Binding-site contacts:
Ligand atom C4 contacts residue ILE40 of chain 3.B at 3.8 Å (hydrophobic).
Ligand atom O2' contacts residue GLY108 of chain 3.B at 2.6 Å (h-bond).
Ligand atom C8 contacts residue ARG110 of chain 3.B at 3.2 Å.
Ligand atom O1B contacts residue HIS37 of chain 3.B at 2.7 Å (h-bond).
Ligand atom PA contacts residue HIS37 of chain 3.B at 3.7 Å.
Ligand atom N7 contacts residue VAL145 of chain 3.B at 3.8 Å.
Ligand atom O3B contacts residue SER147 of chain 3.B at 3.2 Å (h-bond).
Ligand atom C5 contacts residue ARG110 of chain 3.B at 3.5 Å.
Ligand atom N1 contacts residue THR138 of chain 3.B at 3.0 Å (h-bond).
Ligand atom C5' contacts residue HIS37 of chain 3.B at 3.4 Å.
Ligand atom PB contacts residue HIS37 of chain 3.B at 3.8 Å.
Ligand atom N6 contacts residue TYR142 of chain 3.B at 3.0 Å (h-bond).
Ligand atom N3 contacts residue ILE40 of chain 3.B at 3.1 Å.
Ligand atom N7 contacts residue ARG110 of chain 3.B at 2.9 Å (salt-bridge).
Ligand atom O2A contacts residue SER29 of chain 3.B at 3.0 Å (h-bond).
Ligand atom N3 contacts residue GLY108 of chain 3.B at 3.5 Å.
Ligand atom PG contacts residue SER148 of chain 3.B at 3.8 Å.
Ligand atom C6 contacts residue THR138 of chain 3.B at 3.9 Å.
Ligand atom O3' contacts residue LYS107 of chain 3.B at 3.4 Å (salt-bridge).
Ligand atom C2 contacts residue ILE40 of chain 3.B at 3.2 Å (hydrophobic).
Ligand atom C8 contacts residue HIS37 of chain 3.B at 3.4 Å.
Ligand atom O2A contacts residue GLY28 of chain 3.B at 3.3 Å.
Ligand atom N6 contacts residue VAL145 of chain 3.B at 3.3 Å (h-bond).
Ligand atom O1A contacts residue SER29 of chain 3.B at 3.5 Å (h-bond).
Ligand atom O1A contacts residue PHE30 of chain 3.B at 3.0 Å (h-bond).
Ligand atom C6 contacts residue GLY36 of chain 3.B at 3.6 Å.
Ligand atom C5' contacts residue PHE30 of chain 3.B at 3.7 Å (hydrophobic).
Ligand atom N6 contacts residue GLY36 of chain 3.B at 3.5 Å.
Ligand atom O1B contacts residue SER147 of chain 3.B at 2.9 Å (h-bond).
Ligand atom O3' contacts residue GLY108 of chain 3.B at 3.6 Å.
Ligand atom O5' contacts residue HIS37 of chain 3.B at 3.1 Å (h-bond).
Ligand atom O1A contacts residue HIS37 of chain 3.B at 3.2 Å (h-bond).
Ligand atom O3B contacts residue SER146 of chain 3.B at 3.7 Å.
Ligand atom O2G contacts residue SER148 of chain 3.B at 2.4 Å (h-bond).
Ligand atom O4' contacts residue HIS37 of chain 3.B at 3.2 Å.
Ligand atom C2 contacts residue THR138 of chain 3.B at 3.8 Å.
Ligand atom PA contacts residue SER29 of chain 3.B at 3.8 Å.
Ligand atom N9 contacts residue HIS37 of chain 3.B at 3.8 Å.
Ligand atom O1G contacts residue ARG110 of chain 3.B at 3.0 Å (salt-bridge).
Ligand atom O2B contacts residue ARG110 of chain 3.B at 2.9 Å (salt-bridge).

The protein below binds the small molecule below.
Small molecule (SMILES): Nc1ncnc2c1ncn2[C@@H]1O[C@H](CO[P](=O)(O)C[P](=O)(O)OP(=O)(O)O)[C@@H](O)[C@H]1O

Sequence of chain 3.B:
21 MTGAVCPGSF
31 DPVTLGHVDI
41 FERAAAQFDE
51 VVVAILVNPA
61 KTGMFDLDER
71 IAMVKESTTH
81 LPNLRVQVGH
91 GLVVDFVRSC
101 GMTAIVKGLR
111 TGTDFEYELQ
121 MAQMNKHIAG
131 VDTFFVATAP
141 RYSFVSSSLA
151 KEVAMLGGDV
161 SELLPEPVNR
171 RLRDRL